Sequence of chain 28.A:
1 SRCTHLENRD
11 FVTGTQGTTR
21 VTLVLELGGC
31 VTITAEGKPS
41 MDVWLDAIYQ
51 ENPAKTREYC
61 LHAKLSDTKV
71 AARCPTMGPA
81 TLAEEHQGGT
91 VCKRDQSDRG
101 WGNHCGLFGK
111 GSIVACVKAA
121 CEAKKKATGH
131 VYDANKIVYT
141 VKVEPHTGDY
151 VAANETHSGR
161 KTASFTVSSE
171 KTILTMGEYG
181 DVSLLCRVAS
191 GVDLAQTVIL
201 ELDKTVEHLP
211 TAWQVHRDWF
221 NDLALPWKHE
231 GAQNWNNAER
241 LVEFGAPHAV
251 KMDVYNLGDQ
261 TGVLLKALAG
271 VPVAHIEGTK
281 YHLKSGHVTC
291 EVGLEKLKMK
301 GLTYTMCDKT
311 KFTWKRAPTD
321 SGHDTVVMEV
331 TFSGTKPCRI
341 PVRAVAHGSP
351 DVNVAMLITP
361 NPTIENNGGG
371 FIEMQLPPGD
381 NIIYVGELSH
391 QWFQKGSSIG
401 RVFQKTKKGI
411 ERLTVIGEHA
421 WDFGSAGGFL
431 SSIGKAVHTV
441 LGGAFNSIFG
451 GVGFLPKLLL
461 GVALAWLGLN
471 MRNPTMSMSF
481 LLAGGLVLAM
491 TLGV

Sequence of chain 28.B:
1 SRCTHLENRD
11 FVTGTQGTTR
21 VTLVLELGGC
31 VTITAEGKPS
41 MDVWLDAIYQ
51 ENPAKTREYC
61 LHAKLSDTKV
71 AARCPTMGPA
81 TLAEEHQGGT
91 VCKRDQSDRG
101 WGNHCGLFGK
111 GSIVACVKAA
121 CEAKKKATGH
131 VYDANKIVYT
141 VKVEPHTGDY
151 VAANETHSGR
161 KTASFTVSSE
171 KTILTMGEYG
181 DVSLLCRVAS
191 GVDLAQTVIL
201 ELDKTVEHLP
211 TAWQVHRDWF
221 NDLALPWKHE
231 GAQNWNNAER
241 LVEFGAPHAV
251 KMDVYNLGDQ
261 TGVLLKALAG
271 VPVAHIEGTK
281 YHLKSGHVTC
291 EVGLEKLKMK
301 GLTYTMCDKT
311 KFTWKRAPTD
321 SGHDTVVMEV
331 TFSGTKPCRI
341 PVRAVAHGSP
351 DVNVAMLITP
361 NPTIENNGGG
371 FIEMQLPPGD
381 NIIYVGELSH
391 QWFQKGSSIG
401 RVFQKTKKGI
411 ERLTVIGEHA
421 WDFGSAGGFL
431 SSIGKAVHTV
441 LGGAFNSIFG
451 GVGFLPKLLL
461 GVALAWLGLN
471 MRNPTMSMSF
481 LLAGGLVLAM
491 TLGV

The small molecule below binds the protein below.
Small molecule (SMILES): CC(=O)N[C@H]1[C@H](O[C@H]2[C@H](O)[C@@H](NC(C)=O)CO[C@@H]2CO[C@@H]2O[C@@H](C)[C@@H](O)[C@@H](O)[C@@H]2O)O[C@H](CO)[C@@H](O)[C@@H]1O

Binding-site contacts:
Ligand atom C2 contacts residue ASN154 of chain 28.A at 2.4 Å.
Ligand atom C8 contacts residue HIS104 of chain 28.B at 4.5 Å.
Ligand atom C6 contacts residue HIS104 of chain 28.B at 3.5 Å.
Ligand atom C4 contacts residue ASN154 of chain 28.A at 4.2 Å.
Ligand atom C1 contacts residue ASN154 of chain 28.A at 1.4 Å.
Ligand atom C7 contacts residue ASN154 of chain 28.A at 3.4 Å.
Ligand atom C5 contacts residue ASN154 of chain 28.A at 3.6 Å.
Ligand atom C6 contacts residue VAL250 of chain 28.B at 4.3 Å (hydrophobic).
Ligand atom C8 contacts residue ASN154 of chain 28.A at 3.7 Å.
Ligand atom O5 contacts residue HIS104 of chain 28.B at 3.1 Å.
Ligand atom N2 contacts residue ASN154 of chain 28.A at 2.9 Å (h-bond).
Ligand atom C3 contacts residue ASN154 of chain 28.A at 3.8 Å.
Ligand atom O7 contacts residue ASN154 of chain 28.A at 3.4 Å (h-bond).
Ligand atom C1 contacts residue HIS104 of chain 28.B at 3.7 Å.
Ligand atom C4 contacts residue HIS104 of chain 28.B at 4.5 Å.
Ligand atom C5 contacts residue HIS104 of chain 28.B at 3.2 Å.
Ligand atom O5 contacts residue ASN154 of chain 28.A at 2.3 Å (h-bond).